Sequence of chain 1.A:
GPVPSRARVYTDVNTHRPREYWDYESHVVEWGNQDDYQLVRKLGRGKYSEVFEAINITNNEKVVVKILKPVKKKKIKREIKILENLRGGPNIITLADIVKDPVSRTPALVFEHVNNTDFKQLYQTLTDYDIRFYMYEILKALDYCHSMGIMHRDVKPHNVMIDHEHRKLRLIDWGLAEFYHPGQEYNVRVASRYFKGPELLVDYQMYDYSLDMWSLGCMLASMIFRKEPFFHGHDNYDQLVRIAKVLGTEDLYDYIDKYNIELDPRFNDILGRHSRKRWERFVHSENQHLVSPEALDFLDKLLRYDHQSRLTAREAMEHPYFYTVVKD

A protein and the small-molecule ligand that binds it are described below.
Small molecule (SMILES): COc1cc2c(cc1O)cc1c3c(cc(O)c(OC)c32)CCN1C

Binding-site contacts:
Ligand atom C23 contacts residue LEU45 of chain 1.A at 3.8 Å (hydrophobic).
Ligand atom O24 contacts residue LEU45 of chain 1.A at 3.6 Å.
Ligand atom C19 contacts residue ILE174 of chain 1.A at 3.7 Å (hydrophobic).
Ligand atom C06 contacts residue VAL53 of chain 1.A at 3.9 Å (hydrophobic).
Ligand atom C04 contacts residue VAL66 of chain 1.A at 3.9 Å (hydrophobic).
Ligand atom C05 contacts residue VAL53 of chain 1.A at 3.8 Å (hydrophobic).
Ligand atom O17 contacts residue ILE174 of chain 1.A at 3.9 Å.
Ligand atom C23 contacts residue MET163 of chain 1.A at 3.5 Å (hydrophobic).
Ligand atom C03 contacts residue VAL66 of chain 1.A at 3.8 Å (hydrophobic).
Ligand atom C15 contacts residue ASP175 of chain 1.A at 3.8 Å.
Ligand atom C01 contacts residue ILE95 of chain 1.A at 3.9 Å (hydrophobic).
Ligand atom C14 contacts residue ASP175 of chain 1.A at 3.4 Å.
Ligand atom C15 contacts residue LYS68 of chain 1.A at 3.7 Å.
Ligand atom O02 contacts residue MET163 of chain 1.A at 3.8 Å.
Ligand atom C13 contacts residue VAL53 of chain 1.A at 3.7 Å (hydrophobic).
Ligand atom C10 contacts residue ARG47 of chain 1.A at 3.9 Å.
Ligand atom C13 contacts residue ASP175 of chain 1.A at 4.0 Å.
Ligand atom O02 contacts residue VAL66 of chain 1.A at 3.3 Å.
Ligand atom C07 contacts residue VAL53 of chain 1.A at 4.1 Å (hydrophobic).
Ligand atom C22 contacts residue LEU45 of chain 1.A at 3.9 Å (hydrophobic).
Ligand atom O21 contacts residue LYS68 of chain 1.A at 2.8 Å (salt-bridge).
Ligand atom C01 contacts residue VAL66 of chain 1.A at 3.9 Å (hydrophobic).
Ligand atom N09 contacts residue VAL53 of chain 1.A at 3.7 Å.
Ligand atom C11 contacts residue GLY48 of chain 1.A at 4.0 Å.
Ligand atom C18 contacts residue PHE113 of chain 1.A at 3.4 Å (hydrophobic).
Ligand atom C12 contacts residue ASP175 of chain 1.A at 4.0 Å.
Ligand atom C14 contacts residue LYS68 of chain 1.A at 3.7 Å.
Ligand atom O24 contacts residue MET163 of chain 1.A at 3.3 Å.
Ligand atom C19 contacts residue VAL53 of chain 1.A at 4.0 Å (hydrophobic).
Ligand atom C08 contacts residue VAL53 of chain 1.A at 3.9 Å (hydrophobic).
Ligand atom O21 contacts residue ASP175 of chain 1.A at 3.2 Å.
Ligand atom C11 contacts residue ARG47 of chain 1.A at 3.5 Å.
Ligand atom C05 contacts residue ILE174 of chain 1.A at 3.9 Å (hydrophobic).
Ligand atom C10 contacts residue GLY46 of chain 1.A at 3.7 Å.
Ligand atom C16 contacts residue ILE174 of chain 1.A at 3.7 Å (hydrophobic).
Ligand atom C12 contacts residue GLY48 of chain 1.A at 4.1 Å.
Ligand atom C01 contacts residue GLU114 of chain 1.A at 3.8 Å.
Ligand atom C03 contacts residue MET163 of chain 1.A at 3.7 Å (hydrophobic).
Ligand atom C20 contacts residue VAL53 of chain 1.A at 3.6 Å (hydrophobic).
Ligand atom O24 contacts residue VAL116 of chain 1.A at 4.0 Å.